Binding-site contacts:
Ligand atom O1 contacts residue LEU342 of chain 1.A at 3.5 Å.
Ligand atom O3 contacts residue THR368 of chain 1.A at 4.1 Å.
Ligand atom O2 contacts residue SER476 of chain 1.A at 3.7 Å.
Ligand atom OH contacts residue SER476 of chain 1.A at 3.8 Å.
Ligand atom C9 contacts residue ASP411 of chain 1.A at 3.4 Å.
Ligand atom C4 contacts residue ASN344 of chain 1.A at 4.0 Å.
Ligand atom C15 contacts residue GLY477 of chain 1.A at 3.7 Å.
Ligand atom O4 contacts residue THR368 of chain 1.A at 3.5 Å (h-bond).
Ligand atom C11 contacts residue PHE413 of chain 1.A at 3.7 Å (hydrophobic).
Ligand atom C2 contacts residue ASN478 of chain 1.A at 4.2 Å.
Ligand atom C18 contacts residue ASP411 of chain 1.A at 3.7 Å.
Ligand atom C9 contacts residue THR368 of chain 1.A at 3.7 Å.
Ligand atom O5 contacts residue PHE413 of chain 1.A at 3.7 Å.
Ligand atom O5 contacts residue THR412 of chain 1.A at 3.6 Å.
Ligand atom C1 contacts residue ASN478 of chain 1.A at 4.0 Å.
Ligand atom C13 contacts residue HIS439 of chain 1.A at 3.7 Å.
Ligand atom C16 contacts residue ASN437 of chain 1.A at 3.3 Å.
Ligand atom C4 contacts residue LEU342 of chain 1.A at 3.4 Å (hydrophobic).
Ligand atom O6 contacts residue ASP411 of chain 1.A at 3.7 Å.
Ligand atom O1 contacts residue ASN344 of chain 1.A at 3.6 Å.
Ligand atom O2 contacts residue GLY477 of chain 1.A at 3.8 Å.
Ligand atom C3 contacts residue SER476 of chain 1.A at 4.1 Å.
Ligand atom C4 contacts residue PHE367 of chain 1.A at 3.6 Å (hydrophobic).
Ligand atom C17 contacts residue ASN437 of chain 1.A at 3.9 Å.
Ligand atom C16 contacts residue ASN478 of chain 1.A at 3.9 Å.
Ligand atom C10 contacts residue THR412 of chain 1.A at 3.8 Å.
Ligand atom O6 contacts residue HIS439 of chain 1.A at 4.1 Å.
Ligand atom C9 contacts residue THR412 of chain 1.A at 4.0 Å.
Ligand atom C15 contacts residue ASN437 of chain 1.A at 3.8 Å.
Ligand atom C14 contacts residue TYR438 of chain 1.A at 4.0 Å (hydrophobic).
Ligand atom O1 contacts residue THR343 of chain 1.A at 3.6 Å.
Ligand atom O2 contacts residue ASN478 of chain 1.A at 4.0 Å.
Ligand atom C15 contacts residue TYR438 of chain 1.A at 3.2 Å (hydrophobic).
Ligand atom C14 contacts residue ASN437 of chain 1.A at 3.7 Å.
Ligand atom O6 contacts residue ASN437 of chain 1.A at 3.9 Å.
Ligand atom C13 contacts residue TYR438 of chain 1.A at 3.9 Å (hydrophobic).
Ligand atom C20 contacts residue ARG369 of chain 1.A at 4.1 Å.
Ligand atom C21 contacts residue LEU342 of chain 1.A at 3.6 Å (hydrophobic).
Ligand atom C4 contacts residue THR343 of chain 1.A at 3.7 Å.
Ligand atom O7 contacts residue TYR438 of chain 1.A at 3.6 Å (h-bond).

This protein binds this small molecule.
Small molecule (SMILES): C[C@H](CO)OC[C@@H](C)OC[C@@H](C)OC[C@@H](C)OC[C@@H](C)OC[C@H](C)OC[C@@H](C)O

Sequence of chain 1.A:
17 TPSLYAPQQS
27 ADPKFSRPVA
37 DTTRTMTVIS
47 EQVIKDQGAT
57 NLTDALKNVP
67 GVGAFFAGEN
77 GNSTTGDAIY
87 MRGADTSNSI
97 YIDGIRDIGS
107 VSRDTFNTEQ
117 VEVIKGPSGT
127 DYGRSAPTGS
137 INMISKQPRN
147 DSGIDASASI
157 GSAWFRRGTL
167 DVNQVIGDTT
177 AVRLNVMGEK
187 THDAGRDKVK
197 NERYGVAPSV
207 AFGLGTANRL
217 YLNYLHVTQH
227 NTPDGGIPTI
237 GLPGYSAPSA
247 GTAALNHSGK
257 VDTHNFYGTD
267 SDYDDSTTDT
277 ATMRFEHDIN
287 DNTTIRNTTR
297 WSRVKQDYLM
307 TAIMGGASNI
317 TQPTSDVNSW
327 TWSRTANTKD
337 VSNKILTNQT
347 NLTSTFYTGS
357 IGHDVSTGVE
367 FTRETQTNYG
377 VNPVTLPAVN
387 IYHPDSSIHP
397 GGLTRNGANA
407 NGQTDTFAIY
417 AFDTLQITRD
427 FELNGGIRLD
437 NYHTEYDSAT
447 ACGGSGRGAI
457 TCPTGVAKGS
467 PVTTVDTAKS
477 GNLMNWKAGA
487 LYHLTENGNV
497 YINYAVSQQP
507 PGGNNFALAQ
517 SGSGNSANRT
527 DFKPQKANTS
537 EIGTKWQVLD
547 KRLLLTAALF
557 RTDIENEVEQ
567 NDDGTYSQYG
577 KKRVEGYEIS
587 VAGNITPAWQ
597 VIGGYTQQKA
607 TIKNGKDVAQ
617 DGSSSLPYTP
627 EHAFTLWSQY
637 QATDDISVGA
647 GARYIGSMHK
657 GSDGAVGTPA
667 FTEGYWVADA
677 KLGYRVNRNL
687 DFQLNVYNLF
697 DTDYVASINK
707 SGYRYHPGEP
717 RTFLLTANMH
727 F